Binding-site contacts:
Ligand atom C contacts residue THR143 of chain 1.K at 3.4 Å.
Ligand atom CA contacts residue ILE66 of chain 1.K at 3.4 Å (hydrophobic).
Ligand atom C contacts residue THR73 of chain 1.K at 3.4 Å.
Ligand atom CG contacts residue TYR159 of chain 1.K at 3.4 Å (hydrophobic).
Ligand atom CB contacts residue GLU152 of chain 1.K at 3.1 Å.
Ligand atom O contacts residue LYS146 of chain 1.K at 3.4 Å.
Ligand atom O contacts residue THR73 of chain 1.K at 2.5 Å (h-bond).
Ligand atom C contacts residue TYR7 of chain 1.K at 3.2 Å (hydrophobic).
Ligand atom CA contacts residue THR73 of chain 1.K at 3.3 Å.
Ligand atom CG2 contacts residue LYS146 of chain 1.K at 3.2 Å.
Ligand atom OD1 contacts residue TYR159 of chain 1.K at 3.4 Å.
Ligand atom N contacts residue TYR99 of chain 1.K at 2.9 Å (h-bond).
Ligand atom CA contacts residue GLN70 of chain 1.K at 3.3 Å.
Ligand atom OXT contacts residue TYR84 of chain 1.K at 2.9 Å (h-bond).
Ligand atom CB contacts residue TYR99 of chain 1.K at 3.5 Å (hydrophobic).
Ligand atom NE2 contacts residue ASN63 of chain 1.K at 3.5 Å (h-bond).
Ligand atom CD1 contacts residue TRP147 of chain 1.K at 3.3 Å (hydrophobic).
Ligand atom OXT contacts residue THR143 of chain 1.K at 2.3 Å (h-bond).
Ligand atom OG1 contacts residue SER77 of chain 1.K at 3.4 Å (h-bond).
Ligand atom O contacts residue LYS146 of chain 1.K at 3.1 Å.
Ligand atom CA contacts residue TYR7 of chain 1.K at 3.2 Å (hydrophobic).
Ligand atom O contacts residue ALA69 of chain 1.K at 3.2 Å (h-bond).
Ligand atom N contacts residue TYR171 of chain 1.K at 2.6 Å (h-bond).
Ligand atom O contacts residue TRP147 of chain 1.K at 2.9 Å (h-bond).
Ligand atom O contacts residue TYR84 of chain 1.K at 3.2 Å (h-bond).
Ligand atom CG contacts residue ASN63 of chain 1.K at 3.3 Å.
Ligand atom OG contacts residue GLU152 of chain 1.K at 2.7 Å (salt-bridge).
Ligand atom CD contacts residue TYR7 of chain 1.K at 3.3 Å (hydrophobic).
Ligand atom O contacts residue ASN80 of chain 1.K at 2.9 Å (h-bond).
Ligand atom N contacts residue TYR7 of chain 1.K at 2.8 Å (h-bond).
Ligand atom C contacts residue TYR84 of chain 1.K at 3.5 Å (hydrophobic).
Ligand atom OG1 contacts residue ASN80 of chain 1.K at 3.4 Å (h-bond).
Ligand atom CA contacts residue TYR99 of chain 1.K at 3.4 Å (hydrophobic).
Ligand atom CA contacts residue SER77 of chain 1.K at 3.5 Å.
Ligand atom O contacts residue TYR159 of chain 1.K at 2.7 Å (h-bond).
Ligand atom N contacts residue SER77 of chain 1.K at 2.8 Å (h-bond).
Ligand atom NZ contacts residue TYR99 of chain 1.K at 3.1 Å.
Ligand atom N contacts residue TYR7 of chain 1.K at 3.2 Å (h-bond).
Ligand atom O contacts residue TYR7 of chain 1.K at 3.3 Å.
Ligand atom CD contacts residue ASN63 of chain 1.K at 3.2 Å.

Sequence of chain 1.K:
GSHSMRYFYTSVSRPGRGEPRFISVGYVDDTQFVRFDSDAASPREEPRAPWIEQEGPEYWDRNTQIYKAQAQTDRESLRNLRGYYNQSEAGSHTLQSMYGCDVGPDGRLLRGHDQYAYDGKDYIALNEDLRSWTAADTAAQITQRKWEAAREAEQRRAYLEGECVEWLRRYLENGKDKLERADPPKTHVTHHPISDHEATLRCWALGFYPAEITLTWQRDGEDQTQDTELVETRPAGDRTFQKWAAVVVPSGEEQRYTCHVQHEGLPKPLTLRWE

A protein and the small-molecule ligand that binds it are described below.
Small molecule (SMILES): CC(C)C[C@H](NC(=O)[C@@H](NC(=O)[C@H](CO)NC(=O)[C@H](CC(C)C)NC(=O)[C@H](CO)NC(=O)[C@H](CCCCN)NC(=O)[C@H](Cc1ccc(O)cc1)NC(=O)CNC(=O)[C@H](CC(N)=O)NC(=O)[C@@H]1CCCN1C(=O)[C@@H](N)Cc1cnc[nH]1)[C@@H](C)O)C(=O)O